Sequence of chain 1.B:
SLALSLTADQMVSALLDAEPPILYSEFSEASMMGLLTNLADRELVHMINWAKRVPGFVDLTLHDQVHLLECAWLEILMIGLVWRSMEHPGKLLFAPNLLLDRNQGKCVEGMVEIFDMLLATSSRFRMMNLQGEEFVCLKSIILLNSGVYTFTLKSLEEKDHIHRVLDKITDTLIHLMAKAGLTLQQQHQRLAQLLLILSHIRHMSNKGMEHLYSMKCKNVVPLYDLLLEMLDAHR

A protein and the small-molecule ligand that binds it are described below.
Small molecule (SMILES): C[C@]12CC[C@@H]3c4ccc(O)cc4CC[C@H]3[C@@H]1CC[C@@H]2O

Binding-site contacts:
Ligand atom C2 contacts residue LEU46 of chain 1.B at 4.1 Å (hydrophobic).
Ligand atom C2 contacts residue PHE104 of chain 1.B at 4.1 Å (hydrophobic).
Ligand atom C1 contacts residue ALA50 of chain 1.B at 3.9 Å (hydrophobic).
Ligand atom C16 contacts residue HIS224 of chain 1.B at 3.3 Å.
Ligand atom C2 contacts residue GLU53 of chain 1.B at 3.3 Å.
Ligand atom C12 contacts residue LEU46 of chain 1.B at 4.2 Å (hydrophobic).
Ligand atom C3 contacts residue GLU53 of chain 1.B at 3.2 Å.
Ligand atom C3 contacts residue ARG94 of chain 1.B at 4.2 Å.
Ligand atom C6 contacts residue PHE104 of chain 1.B at 4.0 Å (hydrophobic).
Ligand atom O3 contacts residue GLU53 of chain 1.B at 2.4 Å (salt-bridge).
Ligand atom C15 contacts residue MET88 of chain 1.B at 4.1 Å (hydrophobic).
Ligand atom C3 contacts residue PHE104 of chain 1.B at 4.2 Å (hydrophobic).
Ligand atom C6 contacts residue MET88 of chain 1.B at 4.2 Å (hydrophobic).
Ligand atom O17 contacts residue MET43 of chain 1.B at 3.8 Å.
Ligand atom C5 contacts residue PHE104 of chain 1.B at 3.7 Å (hydrophobic).
Ligand atom O17 contacts residue GLY221 of chain 1.B at 4.2 Å.
Ligand atom C16 contacts residue ILE124 of chain 1.B at 4.0 Å (hydrophobic).
Ligand atom C4 contacts residue LEU91 of chain 1.B at 4.2 Å (hydrophobic).
Ligand atom C18 contacts residue LEU84 of chain 1.B at 4.3 Å (hydrophobic).
Ligand atom O3 contacts residue LEU87 of chain 1.B at 3.8 Å.
Ligand atom C1 contacts residue PHE104 of chain 1.B at 4.1 Å (hydrophobic).
Ligand atom C3 contacts residue LEU87 of chain 1.B at 4.1 Å (hydrophobic).
Ligand atom O3 contacts residue ARG94 of chain 1.B at 3.1 Å (salt-bridge).
Ligand atom C4 contacts residue LEU87 of chain 1.B at 3.8 Å (hydrophobic).
Ligand atom C4 contacts residue PHE104 of chain 1.B at 4.1 Å (hydrophobic).
Ligand atom C5 contacts residue LEU91 of chain 1.B at 4.3 Å (hydrophobic).
Ligand atom C1 contacts residue LEU46 of chain 1.B at 3.6 Å (hydrophobic).
Ligand atom C15 contacts residue ILE124 of chain 1.B at 4.0 Å (hydrophobic).
Ligand atom C2 contacts residue ALA50 of chain 1.B at 4.0 Å (hydrophobic).
Ligand atom C7 contacts residue LEU128 of chain 1.B at 4.2 Å (hydrophobic).
Ligand atom C17 contacts residue HIS224 of chain 1.B at 3.4 Å.
Ligand atom C6 contacts residue LEU91 of chain 1.B at 3.7 Å (hydrophobic).
Ligand atom C16 contacts residue GLY221 of chain 1.B at 4.2 Å.
Ligand atom O17 contacts residue LEU225 of chain 1.B at 3.4 Å.
Ligand atom C10 contacts residue PHE104 of chain 1.B at 3.8 Å (hydrophobic).
Ligand atom C11 contacts residue LEU46 of chain 1.B at 4.1 Å (hydrophobic).
Ligand atom C15 contacts residue GLY221 of chain 1.B at 4.2 Å.
Ligand atom O17 contacts residue HIS224 of chain 1.B at 2.7 Å (h-bond).
Ligand atom C18 contacts residue LEU225 of chain 1.B at 4.0 Å (hydrophobic).
Ligand atom C9 contacts residue PHE104 of chain 1.B at 4.2 Å (hydrophobic).